Binding-site contacts:
Ligand atom N6 contacts residue TRP47 of chain 30.D at 3.8 Å.
Ligand atom C6 contacts residue THR48 of chain 30.D at 4.2 Å.
Ligand atom N1 contacts residue TRP47 of chain 30.D at 4.3 Å.
Ligand atom C1' contacts residue TRP47 of chain 30.D at 4.3 Å (hydrophobic).
Ligand atom C8 contacts residue TRP47 of chain 30.D at 3.8 Å (hydrophobic).
Ligand atom N6 contacts residue TYR50 of chain 30.D at 4.2 Å.
Ligand atom N6 contacts residue THR48 of chain 30.D at 3.3 Å (h-bond).
Ligand atom N3 contacts residue TRP47 of chain 30.D at 4.1 Å.
Ligand atom OP2 contacts residue VAL178 of chain 30.E at 4.5 Å.
Ligand atom OP2 contacts residue GLY49 of chain 30.E at 4.2 Å.
Ligand atom O4' contacts residue LYS143 of chain 30.D at 4.1 Å.
Ligand atom C5' contacts residue VAL178 of chain 30.E at 4.5 Å (hydrophobic).
Ligand atom C4 contacts residue TRP47 of chain 30.D at 3.9 Å (hydrophobic).
Ligand atom C5 contacts residue TRP47 of chain 30.D at 3.8 Å (hydrophobic).
Ligand atom C6 contacts residue TRP47 of chain 30.D at 3.9 Å (hydrophobic).
Ligand atom C2 contacts residue TRP47 of chain 30.D at 4.2 Å (hydrophobic).
Ligand atom N9 contacts residue TRP47 of chain 30.D at 3.9 Å.
Ligand atom O4' contacts residue TRP47 of chain 30.D at 4.1 Å.
Ligand atom N7 contacts residue TRP47 of chain 30.D at 3.7 Å.
Ligand atom N1 contacts residue THR48 of chain 30.D at 4.0 Å.

Sequence of chain 30.E:
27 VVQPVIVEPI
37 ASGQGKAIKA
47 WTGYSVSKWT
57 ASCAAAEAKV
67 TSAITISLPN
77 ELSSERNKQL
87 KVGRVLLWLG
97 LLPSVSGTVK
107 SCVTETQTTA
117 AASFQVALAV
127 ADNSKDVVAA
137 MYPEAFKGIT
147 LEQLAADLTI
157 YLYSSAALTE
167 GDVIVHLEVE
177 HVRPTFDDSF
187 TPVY

Sequence of chain 30.D:
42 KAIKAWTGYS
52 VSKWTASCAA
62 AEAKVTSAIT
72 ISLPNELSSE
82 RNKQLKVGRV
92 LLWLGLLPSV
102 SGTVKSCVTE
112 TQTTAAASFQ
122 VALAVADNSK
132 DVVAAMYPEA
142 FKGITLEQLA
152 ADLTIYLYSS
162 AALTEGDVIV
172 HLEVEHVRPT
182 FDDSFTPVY

A small-molecule ligand and the protein it binds are described below.
Small molecule (SMILES): Nc1ncnc2c1ncn2[C@@H]1O[C@H](COO[C@@H]2C[C@@H](CO[P](=O)(O)O[C@H]3[C@@H](O)[C@H](n4cnc5c(N)ncnc54)O[C@@H]3COP(=O)=O)O[C@H]2n2ccc(=O)[nH]c2=O)[C@@H](OOP(O)OC[C@H]2O[C@@H](n3ccc(=O)[nH]c3=O)[C@H](O)[C@@H]2O)[C@H]1O.Op1oo1